This small molecule binds to this protein.
Small molecule (SMILES): C[C@H](N)C(=O)O

Sequence of chain 1.A:
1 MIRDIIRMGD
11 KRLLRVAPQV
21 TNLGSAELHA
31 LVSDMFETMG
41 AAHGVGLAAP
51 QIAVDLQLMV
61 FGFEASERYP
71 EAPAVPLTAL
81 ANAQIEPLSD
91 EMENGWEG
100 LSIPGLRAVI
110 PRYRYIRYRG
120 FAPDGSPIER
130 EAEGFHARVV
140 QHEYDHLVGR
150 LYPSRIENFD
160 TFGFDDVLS

Binding-site contacts:
Ligand atom O contacts residue ARG68 of chain 1.A at 3.7 Å.
Ligand atom OXT contacts residue TYR69 of chain 1.A at 2.2 Å (h-bond).
Ligand atom C contacts residue GLY98 of chain 1.A at 3.6 Å.
Ligand atom N contacts residue MET1 of chain 1.I at 1.3 Å.
Ligand atom CA contacts residue LEU100 of chain 1.A at 4.5 Å (hydrophobic).
Ligand atom C contacts residue MET1 of chain 1.I at 3.4 Å (hydrophobic).
Ligand atom O contacts residue GLY98 of chain 1.A at 4.1 Å.
Ligand atom N contacts residue GLY98 of chain 1.A at 2.8 Å (h-bond).
Ligand atom CB contacts residue MET1 of chain 1.I at 3.3 Å (hydrophobic).
Ligand atom CA contacts residue ARG68 of chain 1.A at 3.6 Å.
Ligand atom CB contacts residue GLY98 of chain 1.A at 4.1 Å.
Ligand atom OXT contacts residue MET1 of chain 1.I at 3.6 Å.
Ligand atom O contacts residue TYR69 of chain 1.A at 3.4 Å (h-bond).
Ligand atom CA contacts residue GLY98 of chain 1.A at 3.7 Å.
Ligand atom N contacts residue CSD99 of chain 1.A at 4.2 Å.
Ligand atom CB contacts residue CSD99 of chain 1.A at 4.3 Å.
Ligand atom OXT contacts residue GLU97 of chain 1.A at 4.2 Å.
Ligand atom CB contacts residue ARG68 of chain 1.A at 2.9 Å.
Ligand atom CB contacts residue LEU100 of chain 1.A at 3.2 Å (hydrophobic).
Ligand atom CA contacts residue MET1 of chain 1.I at 2.4 Å (hydrophobic).
Ligand atom C contacts residue ARG68 of chain 1.A at 4.2 Å.
Ligand atom OXT contacts residue GLY98 of chain 1.A at 3.2 Å (h-bond).
Ligand atom C contacts residue TYR69 of chain 1.A at 3.2 Å (hydrophobic).